The protein below binds the small molecule below.
Small molecule (SMILES): COC[C@H](NC(=O)c1cnc(C)s1)C(=O)N[C@@H](COC)C(=O)N[C@@H](Cc1ccccc1)[C@@H](O)C(C)(C)O

Sequence of chain 1.Z:
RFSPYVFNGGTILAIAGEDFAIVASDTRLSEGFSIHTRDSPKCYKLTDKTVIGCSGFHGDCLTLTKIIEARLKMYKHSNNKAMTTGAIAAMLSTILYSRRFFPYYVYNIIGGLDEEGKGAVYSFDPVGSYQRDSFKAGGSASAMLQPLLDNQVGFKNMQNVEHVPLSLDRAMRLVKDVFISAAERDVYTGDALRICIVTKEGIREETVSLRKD

Sequence of chain 1.Y:
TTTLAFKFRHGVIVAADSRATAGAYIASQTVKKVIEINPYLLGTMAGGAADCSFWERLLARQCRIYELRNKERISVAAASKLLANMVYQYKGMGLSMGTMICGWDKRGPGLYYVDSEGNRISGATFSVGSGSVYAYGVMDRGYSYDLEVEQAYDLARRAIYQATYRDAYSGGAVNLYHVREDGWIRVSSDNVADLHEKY

Binding-site contacts:
Ligand atom O contacts residue GLY47 of chain 1.Y at 2.9 Å (h-bond).
Ligand atom C19 contacts residue VAL31 of chain 1.Y at 3.5 Å (hydrophobic).
Ligand atom O contacts residue ACT1 of chain 1.HB at 2.9 Å (h-bond).
Ligand atom O contacts residue ALA49 of chain 1.Y at 3.1 Å (h-bond).
Ligand atom C21 contacts residue ASP125 of chain 1.Z at 3.2 Å.
Ligand atom C18 contacts residue ALA49 of chain 1.Y at 3.5 Å (hydrophobic).
Ligand atom C22 contacts residue THR1 of chain 1.Y at 2.4 Å.
Ligand atom C24 contacts residue TYR169 of chain 1.Y at 3.2 Å (hydrophobic).
Ligand atom O contacts residue ALA46 of chain 1.Y at 3.7 Å.
Ligand atom O6 contacts residue THR1 of chain 1.Y at 3.6 Å.
Ligand atom C18 contacts residue VAL31 of chain 1.Y at 3.6 Å (hydrophobic).
Ligand atom O contacts residue THR1 of chain 1.Y at 2.3 Å (h-bond).
Ligand atom CA contacts residue GLY47 of chain 1.Y at 3.4 Å.
Ligand atom C1A contacts residue ASP125 of chain 1.Z at 3.6 Å.
Ligand atom N contacts residue THR21 of chain 1.Y at 2.8 Å (h-bond).
Ligand atom CA contacts residue ASP125 of chain 1.Z at 3.7 Å.
Ligand atom C24 contacts residue THR1 of chain 1.Y at 3.0 Å.
Ligand atom C21 contacts residue VAL127 of chain 1.Z at 3.7 Å (hydrophobic).
Ligand atom O contacts residue ALA20 of chain 1.Y at 3.3 Å.
Ligand atom O6 contacts residue ACT1 of chain 1.HB at 2.7 Å (h-bond).
Ligand atom C23 contacts residue TYR169 of chain 1.Y at 3.2 Å (hydrophobic).
Ligand atom C17 contacts residue MET45 of chain 1.Y at 3.6 Å (hydrophobic).
Ligand atom C14 contacts residue THR1 of chain 1.Y at 2.9 Å.
Ligand atom N contacts residue VAL127 of chain 1.Z at 3.6 Å.
Ligand atom C24 contacts residue ARG19 of chain 1.Y at 3.5 Å.
Ligand atom C23 contacts residue SER130 of chain 1.Y at 3.1 Å.
Ligand atom N contacts residue ASP125 of chain 1.Z at 2.9 Å (salt-bridge).
Ligand atom N contacts residue THR1 of chain 1.Y at 3.6 Å.
Ligand atom C23 contacts residue THR1 of chain 1.Y at 1.5 Å.
Ligand atom C contacts residue THR1 of chain 1.Y at 1.4 Å.
Ligand atom C19 contacts residue ALA49 of chain 1.Y at 3.5 Å (hydrophobic).
Ligand atom C23 contacts residue ACT1 of chain 1.HB at 3.3 Å.
Ligand atom C contacts residue THR21 of chain 1.Y at 3.5 Å.
Ligand atom C22 contacts residue ACT1 of chain 1.HB at 3.6 Å.
Ligand atom CB contacts residue ASP125 of chain 1.Z at 3.3 Å.
Ligand atom O contacts residue THR21 of chain 1.Y at 3.1 Å (h-bond).
Ligand atom C contacts residue GLY47 of chain 1.Y at 3.5 Å.
Ligand atom CA contacts residue THR21 of chain 1.Y at 3.4 Å.
Ligand atom CA contacts residue THR1 of chain 1.Y at 2.4 Å.
Ligand atom N contacts residue GLY47 of chain 1.Y at 2.9 Å (h-bond).